This protein binds this small molecule.
Small molecule (SMILES): CC(=O)N[C@H]1[C@H](O[C@H]2[C@H](O)[C@@H](NC(C)=O)CO[C@@H]2CO)O[C@H](CO)[C@@H](O)[C@@H]1O

Sequence of chain 1.B:
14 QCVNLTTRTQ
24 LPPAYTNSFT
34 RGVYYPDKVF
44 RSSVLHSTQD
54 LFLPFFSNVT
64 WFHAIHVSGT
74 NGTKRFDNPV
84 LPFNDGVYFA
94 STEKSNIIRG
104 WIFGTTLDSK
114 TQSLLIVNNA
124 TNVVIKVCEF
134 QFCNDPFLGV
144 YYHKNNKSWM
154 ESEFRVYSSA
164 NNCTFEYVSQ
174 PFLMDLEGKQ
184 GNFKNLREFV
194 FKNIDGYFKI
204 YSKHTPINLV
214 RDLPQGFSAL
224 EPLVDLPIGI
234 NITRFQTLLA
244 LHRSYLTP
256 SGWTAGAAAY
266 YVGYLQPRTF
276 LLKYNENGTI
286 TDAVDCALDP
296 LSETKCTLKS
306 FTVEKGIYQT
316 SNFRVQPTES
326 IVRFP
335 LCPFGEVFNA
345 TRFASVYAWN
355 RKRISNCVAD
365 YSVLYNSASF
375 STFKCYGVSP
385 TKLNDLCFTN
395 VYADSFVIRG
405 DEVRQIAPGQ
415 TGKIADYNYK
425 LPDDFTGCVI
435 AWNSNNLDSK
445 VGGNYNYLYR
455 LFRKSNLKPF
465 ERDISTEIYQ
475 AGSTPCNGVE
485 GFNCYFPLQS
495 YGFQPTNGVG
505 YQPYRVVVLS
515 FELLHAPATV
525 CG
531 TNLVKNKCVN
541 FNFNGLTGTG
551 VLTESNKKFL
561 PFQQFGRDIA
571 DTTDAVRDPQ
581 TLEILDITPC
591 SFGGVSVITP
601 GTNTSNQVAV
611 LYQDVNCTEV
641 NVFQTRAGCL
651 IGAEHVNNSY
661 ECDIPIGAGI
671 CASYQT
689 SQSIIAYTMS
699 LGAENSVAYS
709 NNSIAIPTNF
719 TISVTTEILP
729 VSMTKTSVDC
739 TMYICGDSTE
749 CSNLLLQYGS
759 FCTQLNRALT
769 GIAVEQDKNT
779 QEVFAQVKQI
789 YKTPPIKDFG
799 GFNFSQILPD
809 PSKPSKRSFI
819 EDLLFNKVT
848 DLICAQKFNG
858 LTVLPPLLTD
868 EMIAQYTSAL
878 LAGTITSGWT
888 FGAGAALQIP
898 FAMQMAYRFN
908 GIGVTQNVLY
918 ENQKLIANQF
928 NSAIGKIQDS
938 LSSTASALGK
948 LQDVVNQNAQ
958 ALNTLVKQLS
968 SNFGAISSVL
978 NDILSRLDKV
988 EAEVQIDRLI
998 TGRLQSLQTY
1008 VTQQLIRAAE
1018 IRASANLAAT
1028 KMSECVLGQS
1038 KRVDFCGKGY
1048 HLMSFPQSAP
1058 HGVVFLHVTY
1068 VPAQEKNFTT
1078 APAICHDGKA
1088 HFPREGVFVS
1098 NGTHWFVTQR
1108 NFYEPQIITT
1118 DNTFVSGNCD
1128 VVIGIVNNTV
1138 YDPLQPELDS

Binding-site contacts:
Ligand atom C2 contacts residue ASN717 of chain 1.B at 2.4 Å.
Ligand atom O6 contacts residue PHE718 of chain 1.B at 4.4 Å.
Ligand atom C5 contacts residue LEU922 of chain 1.B at 4.1 Å (hydrophobic).
Ligand atom O7 contacts residue ASN717 of chain 1.B at 3.6 Å (h-bond).
Ligand atom C4 contacts residue LEU922 of chain 1.B at 4.5 Å (hydrophobic).
Ligand atom C6 contacts residue GLN926 of chain 1.B at 4.0 Å.
Ligand atom C1 contacts residue ASN717 of chain 1.B at 1.4 Å.
Ligand atom O7 contacts residue GLN1071 of chain 1.B at 4.2 Å.
Ligand atom O4 contacts residue LEU922 of chain 1.B at 3.9 Å.
Ligand atom C5 contacts residue GLN926 of chain 1.B at 4.2 Å.
Ligand atom C3 contacts residue LEU922 of chain 1.B at 4.1 Å (hydrophobic).
Ligand atom C3 contacts residue ASN717 of chain 1.B at 3.7 Å.
Ligand atom O6 contacts residue ASN717 of chain 1.B at 4.5 Å.
Ligand atom C4 contacts residue ASN717 of chain 1.B at 4.2 Å.
Ligand atom C5 contacts residue ASN717 of chain 1.B at 3.6 Å.
Ligand atom C1 contacts residue LEU922 of chain 1.B at 4.3 Å (hydrophobic).
Ligand atom C7 contacts residue LEU922 of chain 1.B at 4.0 Å (hydrophobic).
Ligand atom O7 contacts residue LEU922 of chain 1.B at 3.4 Å.
Ligand atom O6 contacts residue GLN926 of chain 1.B at 3.9 Å.
Ligand atom C7 contacts residue ASN717 of chain 1.B at 3.4 Å.
Ligand atom O5 contacts residue ASN717 of chain 1.B at 2.3 Å (h-bond).
Ligand atom C8 contacts residue ASN717 of chain 1.B at 4.5 Å.
Ligand atom N2 contacts residue ASN717 of chain 1.B at 2.8 Å (h-bond).